Binding-site contacts:
Ligand atom O5 contacts residue ASN961 of chain 1.A at 2.3 Å (h-bond).
Ligand atom C4 contacts residue ASN961 of chain 1.A at 4.2 Å.
Ligand atom C5 contacts residue ASN961 of chain 1.A at 3.6 Å.
Ligand atom C1 contacts residue ASN961 of chain 1.A at 1.4 Å.
Ligand atom C8 contacts residue ALA975 of chain 1.A at 3.9 Å (hydrophobic).
Ligand atom O7 contacts residue ASN961 of chain 1.A at 4.0 Å.
Ligand atom C7 contacts residue ASN961 of chain 1.A at 3.6 Å.
Ligand atom O7 contacts residue ALA975 of chain 1.A at 3.7 Å.
Ligand atom C2 contacts residue ASN961 of chain 1.A at 2.4 Å.
Ligand atom C3 contacts residue ASN961 of chain 1.A at 3.8 Å.
Ligand atom C7 contacts residue ALA975 of chain 1.A at 4.0 Å (hydrophobic).
Ligand atom N2 contacts residue ASN961 of chain 1.A at 2.9 Å (h-bond).

Sequence of chain 1.A:
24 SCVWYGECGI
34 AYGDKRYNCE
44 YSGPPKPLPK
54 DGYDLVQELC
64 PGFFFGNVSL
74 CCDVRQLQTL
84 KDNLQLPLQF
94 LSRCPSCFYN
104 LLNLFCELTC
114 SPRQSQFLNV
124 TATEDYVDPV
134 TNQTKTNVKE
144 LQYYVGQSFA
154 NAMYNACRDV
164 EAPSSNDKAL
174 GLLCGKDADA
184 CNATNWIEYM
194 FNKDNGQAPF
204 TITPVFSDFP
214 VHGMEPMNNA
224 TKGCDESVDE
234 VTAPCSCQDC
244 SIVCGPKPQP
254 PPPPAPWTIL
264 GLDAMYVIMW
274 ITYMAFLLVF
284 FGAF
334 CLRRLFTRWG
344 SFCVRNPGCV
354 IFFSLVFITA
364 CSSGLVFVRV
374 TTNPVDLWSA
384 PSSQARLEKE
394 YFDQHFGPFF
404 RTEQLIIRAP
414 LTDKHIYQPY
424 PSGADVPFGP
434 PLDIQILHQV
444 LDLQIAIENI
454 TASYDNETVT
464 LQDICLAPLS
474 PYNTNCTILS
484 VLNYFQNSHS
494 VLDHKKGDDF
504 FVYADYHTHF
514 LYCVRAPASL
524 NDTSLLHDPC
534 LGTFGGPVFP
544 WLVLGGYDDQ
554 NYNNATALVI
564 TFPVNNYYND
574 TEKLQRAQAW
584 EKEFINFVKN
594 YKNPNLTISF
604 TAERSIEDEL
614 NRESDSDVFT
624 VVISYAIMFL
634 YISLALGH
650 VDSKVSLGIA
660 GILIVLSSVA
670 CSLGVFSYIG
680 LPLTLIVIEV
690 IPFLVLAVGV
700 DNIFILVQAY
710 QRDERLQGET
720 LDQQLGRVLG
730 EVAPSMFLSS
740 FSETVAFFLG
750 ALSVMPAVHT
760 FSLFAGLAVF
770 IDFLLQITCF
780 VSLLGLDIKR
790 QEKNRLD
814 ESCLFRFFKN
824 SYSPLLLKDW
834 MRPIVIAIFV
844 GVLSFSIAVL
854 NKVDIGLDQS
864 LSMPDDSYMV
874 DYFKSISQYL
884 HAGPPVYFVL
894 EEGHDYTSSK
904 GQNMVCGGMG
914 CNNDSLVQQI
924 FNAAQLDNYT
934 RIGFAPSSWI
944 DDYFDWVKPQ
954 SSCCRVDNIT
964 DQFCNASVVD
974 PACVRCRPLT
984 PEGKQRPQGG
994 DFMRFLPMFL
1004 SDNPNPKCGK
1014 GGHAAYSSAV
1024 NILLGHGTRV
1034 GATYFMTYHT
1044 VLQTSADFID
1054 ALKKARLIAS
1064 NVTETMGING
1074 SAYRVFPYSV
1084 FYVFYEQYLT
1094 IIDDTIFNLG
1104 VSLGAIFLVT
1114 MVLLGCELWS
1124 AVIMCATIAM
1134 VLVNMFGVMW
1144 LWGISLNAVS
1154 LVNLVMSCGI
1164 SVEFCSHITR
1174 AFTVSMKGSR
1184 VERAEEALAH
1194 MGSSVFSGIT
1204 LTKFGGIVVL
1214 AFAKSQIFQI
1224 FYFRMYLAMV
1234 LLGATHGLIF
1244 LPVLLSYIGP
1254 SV

The protein below binds the small molecule below.
Small molecule (SMILES): CC(=O)N[C@@H]1[C@@H](O)[C@H](O)[C@@H](CO)O[C@H]1O